Sequence of chain 1.A:
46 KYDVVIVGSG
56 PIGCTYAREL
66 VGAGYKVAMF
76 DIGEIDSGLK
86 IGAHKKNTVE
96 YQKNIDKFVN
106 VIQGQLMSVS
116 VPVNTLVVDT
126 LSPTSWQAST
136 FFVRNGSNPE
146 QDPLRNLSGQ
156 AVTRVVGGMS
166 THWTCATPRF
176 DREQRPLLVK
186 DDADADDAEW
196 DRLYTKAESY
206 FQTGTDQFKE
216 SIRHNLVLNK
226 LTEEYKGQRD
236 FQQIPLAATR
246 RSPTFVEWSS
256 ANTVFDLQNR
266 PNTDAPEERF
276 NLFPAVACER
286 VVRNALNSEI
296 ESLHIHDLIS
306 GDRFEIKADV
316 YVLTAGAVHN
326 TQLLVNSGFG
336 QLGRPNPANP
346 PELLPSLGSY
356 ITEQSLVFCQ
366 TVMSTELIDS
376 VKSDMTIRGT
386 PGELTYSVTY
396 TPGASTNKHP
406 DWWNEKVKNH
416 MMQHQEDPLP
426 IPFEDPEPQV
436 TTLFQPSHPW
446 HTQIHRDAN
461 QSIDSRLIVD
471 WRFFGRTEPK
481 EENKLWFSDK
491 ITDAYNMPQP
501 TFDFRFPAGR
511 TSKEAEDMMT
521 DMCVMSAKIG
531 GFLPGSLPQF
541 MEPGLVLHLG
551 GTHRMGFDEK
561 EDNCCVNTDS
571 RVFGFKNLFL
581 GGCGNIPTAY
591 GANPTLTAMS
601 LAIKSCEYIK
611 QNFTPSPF

The small molecule below binds the protein below.
Small molecule (SMILES): OC[C@H]1O[C@@H](O)[C@H](F)[C@@H](O)[C@@H]1O

Binding-site contacts:
Ligand atom C6 contacts residue VAL546 of chain 1.A at 3.8 Å (hydrophobic).
Ligand atom O4 contacts residue HIS548 of chain 1.A at 3.4 Å (h-bond).
Ligand atom O1 contacts residue ASP452 of chain 1.A at 2.6 Å (salt-bridge).
Ligand atom O4 contacts residue VAL546 of chain 1.A at 2.8 Å (h-bond).
Ligand atom C4 contacts residue VAL546 of chain 1.A at 3.5 Å (hydrophobic).
Ligand atom C2 contacts residue THR169 of chain 1.A at 4.0 Å.
Ligand atom O1 contacts residue HIS450 of chain 1.A at 3.2 Å.
Ligand atom O1 contacts residue GLN448 of chain 1.A at 2.9 Å (h-bond).
Ligand atom O1 contacts residue ARG472 of chain 1.A at 3.2 Å.
Ligand atom F2 contacts residue GLN448 of chain 1.A at 3.0 Å.
Ligand atom C2 contacts residue PHE474 of chain 1.A at 3.9 Å (hydrophobic).
Ligand atom O1 contacts residue THR169 of chain 1.A at 4.2 Å.
Ligand atom O3 contacts residue ASN593 of chain 1.A at 2.7 Å (h-bond).
Ligand atom C4 contacts residue HIS548 of chain 1.A at 3.5 Å.
Ligand atom F2 contacts residue FAD1 of chain 1.C at 2.8 Å.
Ligand atom C6 contacts residue LEU361 of chain 1.A at 3.9 Å (hydrophobic).
Ligand atom F2 contacts residue ASN593 of chain 1.A at 3.2 Å.
Ligand atom C1 contacts residue ARG472 of chain 1.A at 4.0 Å.
Ligand atom C2 contacts residue GLN448 of chain 1.A at 3.5 Å.
Ligand atom O4 contacts residue FAD1 of chain 1.C at 3.3 Å.
Ligand atom C4 contacts residue FAD1 of chain 1.C at 3.9 Å.
Ligand atom O1 contacts residue PHE474 of chain 1.A at 4.2 Å.
Ligand atom C4 contacts residue PHE474 of chain 1.A at 4.2 Å (hydrophobic).
Ligand atom C1 contacts residue ASP452 of chain 1.A at 3.0 Å.
Ligand atom C1 contacts residue GLN448 of chain 1.A at 3.7 Å.
Ligand atom O3 contacts residue HIS548 of chain 1.A at 2.5 Å (h-bond).
Ligand atom O5 contacts residue ARG472 of chain 1.A at 3.7 Å.
Ligand atom F2 contacts residue ALA171 of chain 1.A at 4.0 Å.
Ligand atom O6 contacts residue ASN454 of chain 1.A at 3.7 Å.
Ligand atom O5 contacts residue ASP452 of chain 1.A at 3.3 Å (salt-bridge).
Ligand atom C3 contacts residue ASN593 of chain 1.A at 3.7 Å.
Ligand atom C2 contacts residue FAD1 of chain 1.C at 3.8 Å.
Ligand atom O3 contacts residue FAD1 of chain 1.C at 3.3 Å.
Ligand atom C2 contacts residue ASN593 of chain 1.A at 3.6 Å.
Ligand atom C3 contacts residue FAD1 of chain 1.C at 3.2 Å.
Ligand atom C1 contacts residue THR169 of chain 1.A at 3.6 Å.
Ligand atom O6 contacts residue LEU545 of chain 1.A at 4.0 Å.
Ligand atom C5 contacts residue FAD1 of chain 1.C at 4.2 Å.
Ligand atom F2 contacts residue THR169 of chain 1.A at 3.3 Å.
Ligand atom C3 contacts residue HIS548 of chain 1.A at 3.5 Å.